Sequence of chain 1.A:
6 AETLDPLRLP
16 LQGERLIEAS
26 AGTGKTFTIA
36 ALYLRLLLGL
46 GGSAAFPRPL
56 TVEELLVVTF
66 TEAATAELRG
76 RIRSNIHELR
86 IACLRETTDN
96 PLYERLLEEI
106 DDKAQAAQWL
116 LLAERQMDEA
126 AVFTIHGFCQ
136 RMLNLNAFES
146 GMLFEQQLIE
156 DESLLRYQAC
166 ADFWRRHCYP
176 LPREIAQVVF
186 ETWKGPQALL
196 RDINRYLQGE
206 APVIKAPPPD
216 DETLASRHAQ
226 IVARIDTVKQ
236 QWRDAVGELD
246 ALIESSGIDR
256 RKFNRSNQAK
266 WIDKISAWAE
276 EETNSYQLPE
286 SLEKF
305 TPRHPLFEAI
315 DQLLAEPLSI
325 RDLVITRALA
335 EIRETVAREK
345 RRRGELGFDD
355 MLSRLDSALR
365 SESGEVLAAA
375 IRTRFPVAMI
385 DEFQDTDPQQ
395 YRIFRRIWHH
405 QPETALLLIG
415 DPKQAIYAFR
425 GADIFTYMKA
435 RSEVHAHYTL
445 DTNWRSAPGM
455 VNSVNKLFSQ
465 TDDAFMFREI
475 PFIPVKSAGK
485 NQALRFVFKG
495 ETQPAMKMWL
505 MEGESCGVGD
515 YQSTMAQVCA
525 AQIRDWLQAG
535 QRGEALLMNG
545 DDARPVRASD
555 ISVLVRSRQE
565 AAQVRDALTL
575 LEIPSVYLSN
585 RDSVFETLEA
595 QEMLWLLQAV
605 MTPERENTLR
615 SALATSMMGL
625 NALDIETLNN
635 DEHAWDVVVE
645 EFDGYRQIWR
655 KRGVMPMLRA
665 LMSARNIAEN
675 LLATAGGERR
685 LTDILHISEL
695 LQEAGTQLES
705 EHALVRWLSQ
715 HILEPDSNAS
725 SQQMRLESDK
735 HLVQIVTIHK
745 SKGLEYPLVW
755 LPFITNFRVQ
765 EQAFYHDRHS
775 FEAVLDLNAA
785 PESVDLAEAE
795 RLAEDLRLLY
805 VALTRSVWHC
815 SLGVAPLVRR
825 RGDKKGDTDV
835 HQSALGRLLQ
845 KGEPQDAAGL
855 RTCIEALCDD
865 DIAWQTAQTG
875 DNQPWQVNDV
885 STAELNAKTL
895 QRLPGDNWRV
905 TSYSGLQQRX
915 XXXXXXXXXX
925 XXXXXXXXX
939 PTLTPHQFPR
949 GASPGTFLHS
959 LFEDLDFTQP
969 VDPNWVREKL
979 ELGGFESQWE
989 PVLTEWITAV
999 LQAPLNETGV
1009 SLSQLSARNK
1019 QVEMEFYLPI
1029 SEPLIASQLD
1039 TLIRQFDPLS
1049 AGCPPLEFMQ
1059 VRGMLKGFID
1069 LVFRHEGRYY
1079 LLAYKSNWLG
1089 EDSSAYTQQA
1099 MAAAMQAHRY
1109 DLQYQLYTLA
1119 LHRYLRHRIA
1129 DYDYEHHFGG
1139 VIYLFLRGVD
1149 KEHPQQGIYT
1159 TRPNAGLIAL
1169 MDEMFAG

Binding-site contacts:
Ligand atom C8 contacts residue TRP448 of chain 1.A at 3.6 Å (hydrophobic).
Ligand atom O1G contacts residue ARG809 of chain 1.A at 2.8 Å (salt-bridge).
Ligand atom N7 contacts residue TRP448 of chain 1.A at 3.6 Å.
Ligand atom O2A contacts residue ARG449 of chain 1.A at 3.1 Å (salt-bridge).
Ligand atom O1G contacts residue ARG449 of chain 1.A at 3.2 Å (salt-bridge).
Ligand atom C8 contacts residue GLY29 of chain 1.A at 3.5 Å.
Ligand atom N3 contacts residue TRP448 of chain 1.A at 3.5 Å.
Ligand atom O1B contacts residue THR28 of chain 1.A at 3.6 Å (h-bond).
Ligand atom O1A contacts residue PHE32 of chain 1.A at 2.7 Å (h-bond).
Ligand atom O2G contacts residue MG1 of chain 1.F at 2.2 Å.
Ligand atom PB contacts residue LYS30 of chain 1.A at 3.4 Å.
Ligand atom O3' contacts residue GLU749 of chain 1.A at 3.3 Å (salt-bridge).
Ligand atom O3A contacts residue GLY29 of chain 1.A at 2.8 Å (h-bond).
Ligand atom PG contacts residue MG1 of chain 1.F at 3.5 Å.
Ligand atom C2 contacts residue TRP448 of chain 1.A at 3.5 Å (hydrophobic).
Ligand atom O1B contacts residue GLY29 of chain 1.A at 3.4 Å (h-bond).
Ligand atom C6 contacts residue TRP448 of chain 1.A at 3.6 Å (hydrophobic).
Ligand atom O2B contacts residue THR31 of chain 1.A at 2.9 Å (h-bond).
Ligand atom PG contacts residue ARG449 of chain 1.A at 3.6 Å.
Ligand atom O2B contacts residue MG1 of chain 1.F at 2.1 Å.
Ligand atom PA contacts residue GLY29 of chain 1.A at 3.5 Å.
Ligand atom O1A contacts residue GLY29 of chain 1.A at 3.2 Å.
Ligand atom O3A contacts residue LYS30 of chain 1.A at 3.3 Å (salt-bridge).
Ligand atom N3B contacts residue GLY27 of chain 1.A at 3.4 Å (h-bond).
Ligand atom O1A contacts residue THR31 of chain 1.A at 3.1 Å (h-bond).
Ligand atom C6 contacts residue PHE32 of chain 1.A at 3.5 Å (hydrophobic).
Ligand atom O2G contacts residue GLU386 of chain 1.A at 3.6 Å (salt-bridge).
Ligand atom O3G contacts residue LYS30 of chain 1.A at 2.5 Å (salt-bridge).
Ligand atom PB contacts residue MG1 of chain 1.F at 3.5 Å.
Ligand atom N9 contacts residue TRP448 of chain 1.A at 3.4 Å.
Ligand atom C8 contacts residue PHE32 of chain 1.A at 3.6 Å (hydrophobic).
Ligand atom O1A contacts residue LYS30 of chain 1.A at 3.6 Å (salt-bridge).
Ligand atom O5' contacts residue GLY29 of chain 1.A at 3.5 Å.
Ligand atom O1B contacts residue LYS30 of chain 1.A at 2.6 Å (salt-bridge).
Ligand atom O3G contacts residue GLN418 of chain 1.A at 3.1 Å (h-bond).
Ligand atom N7 contacts residue PHE32 of chain 1.A at 3.3 Å.
Ligand atom O4' contacts residue TRP448 of chain 1.A at 3.1 Å.
Ligand atom N6 contacts residue PHE32 of chain 1.A at 3.5 Å.
Ligand atom O2G contacts residue GLY747 of chain 1.A at 3.5 Å.
Ligand atom N3B contacts residue ARG449 of chain 1.A at 2.9 Å (salt-bridge).

A small-molecule ligand and the protein it binds are described below.
Small molecule (SMILES): Nc1ncnc2c1ncn2[C@@H]1O[C@H](CO[P](=O)(O)O[P](=O)(O)NP(=O)(O)O)[C@@H](O)[C@H]1O